Sequence of chain 1.C:
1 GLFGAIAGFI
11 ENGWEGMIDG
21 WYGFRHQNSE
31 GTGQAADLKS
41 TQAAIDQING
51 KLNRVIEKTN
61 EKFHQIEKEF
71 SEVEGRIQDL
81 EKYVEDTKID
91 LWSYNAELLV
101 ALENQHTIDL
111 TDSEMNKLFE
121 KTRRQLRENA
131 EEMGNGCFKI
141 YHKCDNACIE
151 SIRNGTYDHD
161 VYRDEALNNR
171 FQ

Binding-site contacts:
Ligand atom C5 contacts residue SER151 of chain 1.C at 4.2 Å.
Ligand atom O5 contacts residue ASN154 of chain 1.C at 2.4 Å (h-bond).
Ligand atom O7 contacts residue ASN154 of chain 1.C at 3.0 Å (h-bond).
Ligand atom C2 contacts residue GLU150 of chain 1.C at 4.5 Å.
Ligand atom C6 contacts residue ALA147 of chain 1.C at 3.3 Å (hydrophobic).
Ligand atom C4 contacts residue ASN154 of chain 1.C at 4.2 Å.
Ligand atom O6 contacts residue SER151 of chain 1.C at 4.0 Å.
Ligand atom C6 contacts residue SER151 of chain 1.C at 3.7 Å.
Ligand atom C5 contacts residue GLU150 of chain 1.C at 4.0 Å.
Ligand atom C5 contacts residue ASN154 of chain 1.C at 3.7 Å.
Ligand atom C4 contacts residue GLU150 of chain 1.C at 4.1 Å.
Ligand atom C1 contacts residue GLU150 of chain 1.C at 4.1 Å.
Ligand atom O5 contacts residue SER151 of chain 1.C at 4.0 Å.
Ligand atom C6 contacts residue GLU150 of chain 1.C at 3.7 Å.
Ligand atom C8 contacts residue ALA147 of chain 1.C at 3.8 Å (hydrophobic).
Ligand atom C2 contacts residue ASN154 of chain 1.C at 2.5 Å.
Ligand atom N2 contacts residue ASN154 of chain 1.C at 2.9 Å (h-bond).
Ligand atom C3 contacts residue ASN154 of chain 1.C at 3.8 Å.
Ligand atom C1 contacts residue THR156 of chain 1.C at 3.8 Å.
Ligand atom N2 contacts residue ALA147 of chain 1.C at 4.3 Å.
Ligand atom C7 contacts residue ASN154 of chain 1.C at 3.1 Å.
Ligand atom C8 contacts residue ASN154 of chain 1.C at 4.3 Å.
Ligand atom C1 contacts residue ASN154 of chain 1.C at 1.4 Å.
Ligand atom O6 contacts residue ALA147 of chain 1.C at 2.5 Å (h-bond).
Ligand atom O5 contacts residue GLU150 of chain 1.C at 3.4 Å (salt-bridge).

The protein below binds the small molecule below.
Small molecule (SMILES): CC(=O)N[C@H]1[C@H](O[C@H]2[C@H](O)[C@@H](NC(C)=O)CO[C@@H]2CO)O[C@H](CO)[C@@H](O)[C@@H]1O